The protein below binds the small molecule below.
Small molecule (SMILES): CC(=O)N[C@H]1[C@H](O[C@H]2[C@H](O)[C@@H](NC(C)=O)CO[C@@H]2CO)O[C@H](CO)[C@@H](O[C@@H]2O[C@H](CO[C@H]3O[C@H](CO)[C@@H](O)[C@H](O)[C@@H]3O)[C@@H](O)[C@H](O[C@H]3O[C@H](CO)[C@@H](O)[C@H](O)[C@@H]3O)[C@@H]2O)[C@@H]1O

Binding-site contacts:
Ligand atom C8 contacts residue GLY124 of chain 1.A at 3.5 Å.
Ligand atom N2 contacts residue ASN128 of chain 1.A at 2.9 Å (h-bond).
Ligand atom C7 contacts residue ASN128 of chain 1.A at 3.2 Å.
Ligand atom C6 contacts residue TYR277 of chain 1.A at 3.5 Å (hydrophobic).
Ligand atom C7 contacts residue GLU252 of chain 1.A at 3.6 Å.
Ligand atom O4 contacts residue TYR277 of chain 1.A at 3.2 Å.
Ligand atom C3 contacts residue TYR277 of chain 1.A at 3.7 Å (hydrophobic).
Ligand atom C2 contacts residue ASN128 of chain 1.A at 2.4 Å.
Ligand atom C8 contacts residue GLU252 of chain 1.A at 3.9 Å.
Ligand atom C5 contacts residue GLU252 of chain 1.A at 3.6 Å.
Ligand atom O7 contacts residue GLU252 of chain 1.A at 3.1 Å (salt-bridge).
Ligand atom C1 contacts residue ASN128 of chain 1.A at 1.4 Å.
Ligand atom C4 contacts residue TYR277 of chain 1.A at 3.8 Å (hydrophobic).
Ligand atom C5 contacts residue TYR277 of chain 1.A at 3.3 Å (hydrophobic).
Ligand atom O5 contacts residue ASN128 of chain 1.A at 2.4 Å (h-bond).
Ligand atom C4 contacts residue GLU252 of chain 1.A at 3.6 Å.
Ligand atom N2 contacts residue ILE253 of chain 1.A at 4.0 Å.
Ligand atom O7 contacts residue TYR277 of chain 1.A at 2.6 Å (h-bond).
Ligand atom C3 contacts residue GLU252 of chain 1.A at 3.7 Å.
Ligand atom C1 contacts residue GLU252 of chain 1.A at 3.7 Å.
Ligand atom C3 contacts residue ASN128 of chain 1.A at 3.8 Å.
Ligand atom C3 contacts residue TYR277 of chain 1.A at 3.8 Å (hydrophobic).
Ligand atom O3 contacts residue TYR277 of chain 1.A at 3.4 Å.
Ligand atom C3 contacts residue ILE253 of chain 1.A at 3.8 Å (hydrophobic).
Ligand atom O4 contacts residue GLU252 of chain 1.A at 3.0 Å (salt-bridge).
Ligand atom O7 contacts residue ASN128 of chain 1.A at 3.2 Å (h-bond).
Ligand atom C2 contacts residue TYR277 of chain 1.A at 3.5 Å (hydrophobic).
Ligand atom O6 contacts residue ARG337 of chain 1.A at 3.7 Å.
Ligand atom O5 contacts residue GLU252 of chain 1.A at 4.1 Å.
Ligand atom O6 contacts residue TYR277 of chain 1.A at 4.0 Å.
Ligand atom N2 contacts residue TYR277 of chain 1.A at 4.0 Å.
Ligand atom C8 contacts residue ALA127 of chain 1.A at 4.1 Å (hydrophobic).
Ligand atom C7 contacts residue TYR277 of chain 1.A at 3.4 Å (hydrophobic).
Ligand atom O6 contacts residue GLU252 of chain 1.A at 4.0 Å.
Ligand atom O3 contacts residue ILE253 of chain 1.A at 3.4 Å.
Ligand atom C4 contacts residue TYR277 of chain 1.A at 3.8 Å (hydrophobic).
Ligand atom N2 contacts residue GLU252 of chain 1.A at 3.2 Å (salt-bridge).
Ligand atom C2 contacts residue GLU252 of chain 1.A at 4.0 Å.
Ligand atom C5 contacts residue ASN128 of chain 1.A at 3.7 Å.
Ligand atom O4 contacts residue ILE253 of chain 1.A at 4.0 Å.

Sequence of chain 1.A:
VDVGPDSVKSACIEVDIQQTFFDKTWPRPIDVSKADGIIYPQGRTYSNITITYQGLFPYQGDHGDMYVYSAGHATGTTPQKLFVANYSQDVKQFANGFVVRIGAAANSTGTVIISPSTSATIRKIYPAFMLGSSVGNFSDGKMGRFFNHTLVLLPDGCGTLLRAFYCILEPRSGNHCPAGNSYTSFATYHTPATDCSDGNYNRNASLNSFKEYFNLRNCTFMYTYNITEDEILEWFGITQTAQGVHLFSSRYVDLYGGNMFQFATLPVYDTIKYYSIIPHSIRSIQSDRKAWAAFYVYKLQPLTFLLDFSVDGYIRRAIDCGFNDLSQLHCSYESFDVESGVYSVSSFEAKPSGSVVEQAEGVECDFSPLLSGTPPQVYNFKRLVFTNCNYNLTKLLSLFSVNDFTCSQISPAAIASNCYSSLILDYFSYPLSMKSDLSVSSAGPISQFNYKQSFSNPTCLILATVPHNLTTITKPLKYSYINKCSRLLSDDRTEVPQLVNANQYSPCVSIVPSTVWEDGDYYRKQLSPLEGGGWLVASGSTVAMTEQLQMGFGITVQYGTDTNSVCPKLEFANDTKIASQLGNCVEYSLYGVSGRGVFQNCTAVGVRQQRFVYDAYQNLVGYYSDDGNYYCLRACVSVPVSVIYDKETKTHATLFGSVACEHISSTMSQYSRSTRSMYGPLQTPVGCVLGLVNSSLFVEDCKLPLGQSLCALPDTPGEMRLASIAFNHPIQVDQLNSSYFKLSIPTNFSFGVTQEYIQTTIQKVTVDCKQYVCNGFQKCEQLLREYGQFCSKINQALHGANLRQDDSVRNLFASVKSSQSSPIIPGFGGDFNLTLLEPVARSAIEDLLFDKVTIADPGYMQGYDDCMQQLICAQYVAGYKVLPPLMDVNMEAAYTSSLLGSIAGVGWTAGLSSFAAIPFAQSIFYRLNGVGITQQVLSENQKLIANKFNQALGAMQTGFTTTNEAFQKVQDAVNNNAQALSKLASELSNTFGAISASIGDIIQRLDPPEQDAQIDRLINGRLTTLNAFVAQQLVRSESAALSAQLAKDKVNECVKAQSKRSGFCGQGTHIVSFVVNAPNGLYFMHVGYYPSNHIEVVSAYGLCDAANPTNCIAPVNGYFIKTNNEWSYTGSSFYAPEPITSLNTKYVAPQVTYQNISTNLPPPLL